Binding-site contacts:
Ligand atom C7 contacts residue PRO14 of chain 1.B at 3.5 Å (hydrophobic).
Ligand atom O7 contacts residue LEU16 of chain 1.B at 4.5 Å.
Ligand atom C5 contacts residue ASN215 of chain 1.B at 3.7 Å.
Ligand atom O5 contacts residue TYR13 of chain 1.B at 4.4 Å.
Ligand atom C3 contacts residue PRO14 of chain 1.B at 4.1 Å (hydrophobic).
Ligand atom C3 contacts residue ASN215 of chain 1.B at 3.8 Å.
Ligand atom C8 contacts residue ARG15 of chain 1.B at 3.8 Å.
Ligand atom C4 contacts residue ASN215 of chain 1.B at 4.3 Å.
Ligand atom C1 contacts residue PRO14 of chain 1.B at 3.9 Å (hydrophobic).
Ligand atom C1 contacts residue TYR13 of chain 1.B at 4.3 Å (hydrophobic).
Ligand atom N2 contacts residue ASN215 of chain 1.B at 2.8 Å (h-bond).
Ligand atom C2 contacts residue PRO14 of chain 1.B at 3.8 Å (hydrophobic).
Ligand atom O5 contacts residue ASN215 of chain 1.B at 2.4 Å (h-bond).
Ligand atom C8 contacts residue PRO14 of chain 1.B at 3.4 Å (hydrophobic).
Ligand atom N2 contacts residue PRO14 of chain 1.B at 2.8 Å (h-bond).
Ligand atom N2 contacts residue ARG15 of chain 1.B at 4.2 Å.
Ligand atom C7 contacts residue ASN215 of chain 1.B at 3.4 Å.
Ligand atom C7 contacts residue LEU16 of chain 1.B at 4.5 Å (hydrophobic).
Ligand atom C2 contacts residue ASN215 of chain 1.B at 2.5 Å.
Ligand atom O6 contacts residue TYR13 of chain 1.B at 3.9 Å.
Ligand atom C8 contacts residue ASN215 of chain 1.B at 4.5 Å.
Ligand atom C5 contacts residue TYR13 of chain 1.B at 4.3 Å (hydrophobic).
Ligand atom C8 contacts residue LEU16 of chain 1.B at 4.0 Å (hydrophobic).
Ligand atom O7 contacts residue ASN215 of chain 1.B at 3.7 Å.
Ligand atom C1 contacts residue ASN215 of chain 1.B at 1.4 Å.

This small molecule binds to this protein.
Small molecule (SMILES): CC(=O)N[C@@H]1[C@@H](O)[C@H](O)[C@@H](CO)O[C@H]1O

Sequence of chain 1.B:
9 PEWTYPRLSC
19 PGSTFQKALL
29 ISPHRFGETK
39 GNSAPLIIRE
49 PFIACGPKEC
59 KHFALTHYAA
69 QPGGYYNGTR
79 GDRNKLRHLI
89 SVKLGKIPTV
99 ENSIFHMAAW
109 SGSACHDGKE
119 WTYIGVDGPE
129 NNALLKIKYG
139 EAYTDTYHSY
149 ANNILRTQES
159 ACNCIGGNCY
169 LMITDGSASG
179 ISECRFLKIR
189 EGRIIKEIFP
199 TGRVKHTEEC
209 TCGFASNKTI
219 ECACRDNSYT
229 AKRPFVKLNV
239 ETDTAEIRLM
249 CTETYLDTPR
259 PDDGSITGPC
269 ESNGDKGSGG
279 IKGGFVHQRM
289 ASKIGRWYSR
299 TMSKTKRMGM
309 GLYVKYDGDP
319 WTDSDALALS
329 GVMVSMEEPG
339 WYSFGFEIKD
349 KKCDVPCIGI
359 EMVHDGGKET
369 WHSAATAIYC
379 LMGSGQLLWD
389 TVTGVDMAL